Binding-site contacts:
Ligand atom C2 contacts residue ASN47 of chain 1.A at 2.4 Å.
Ligand atom O7 contacts residue ASN47 of chain 1.A at 3.1 Å (h-bond).
Ligand atom C5 contacts residue GLU71 of chain 1.A at 4.1 Å.
Ligand atom O6 contacts residue VAL70 of chain 1.A at 4.3 Å.
Ligand atom C3 contacts residue HIS24 of chain 1.A at 4.2 Å.
Ligand atom O6 contacts residue GLU71 of chain 1.A at 3.1 Å (salt-bridge).
Ligand atom C6 contacts residue SER109 of chain 1.A at 3.7 Å.
Ligand atom N2 contacts residue HIS24 of chain 1.A at 4.1 Å.
Ligand atom C8 contacts residue ILE26 of chain 1.A at 3.7 Å (hydrophobic).
Ligand atom C2 contacts residue GLU71 of chain 1.A at 4.2 Å.
Ligand atom O5 contacts residue ASN47 of chain 1.A at 2.3 Å (h-bond).
Ligand atom O6 contacts residue SER109 of chain 1.A at 2.6 Å (h-bond).
Ligand atom C6 contacts residue GLU71 of chain 1.A at 3.9 Å.
Ligand atom C8 contacts residue ASN47 of chain 1.A at 4.4 Å.
Ligand atom C5 contacts residue ASN47 of chain 1.A at 3.6 Å.
Ligand atom C6 contacts residue VAL70 of chain 1.A at 3.9 Å (hydrophobic).
Ligand atom C7 contacts residue ILE26 of chain 1.A at 4.2 Å (hydrophobic).
Ligand atom O5 contacts residue GLU71 of chain 1.A at 3.3 Å.
Ligand atom O7 contacts residue GLU71 of chain 1.A at 4.0 Å.
Ligand atom C1 contacts residue VAL70 of chain 1.A at 4.3 Å (hydrophobic).
Ligand atom C1 contacts residue HIS24 of chain 1.A at 4.2 Å.
Ligand atom C4 contacts residue ASN47 of chain 1.A at 4.2 Å.
Ligand atom C4 contacts residue GLU71 of chain 1.A at 4.1 Å.
Ligand atom O5 contacts residue VAL70 of chain 1.A at 3.8 Å.
Ligand atom C1 contacts residue ASN47 of chain 1.A at 1.4 Å.
Ligand atom C3 contacts residue ASN47 of chain 1.A at 3.8 Å.
Ligand atom C7 contacts residue ASN47 of chain 1.A at 3.2 Å.
Ligand atom C5 contacts residue VAL70 of chain 1.A at 4.0 Å (hydrophobic).
Ligand atom C2 contacts residue HIS24 of chain 1.A at 4.5 Å.
Ligand atom N2 contacts residue ASN47 of chain 1.A at 2.9 Å (h-bond).
Ligand atom C1 contacts residue GLU71 of chain 1.A at 4.2 Å.

This small molecule binds to this protein.
Small molecule (SMILES): CC(=O)N[C@@H]1[C@@H](O)[C@H](O)[C@@H](CO)O[C@H]1O

Sequence of chain 1.A:
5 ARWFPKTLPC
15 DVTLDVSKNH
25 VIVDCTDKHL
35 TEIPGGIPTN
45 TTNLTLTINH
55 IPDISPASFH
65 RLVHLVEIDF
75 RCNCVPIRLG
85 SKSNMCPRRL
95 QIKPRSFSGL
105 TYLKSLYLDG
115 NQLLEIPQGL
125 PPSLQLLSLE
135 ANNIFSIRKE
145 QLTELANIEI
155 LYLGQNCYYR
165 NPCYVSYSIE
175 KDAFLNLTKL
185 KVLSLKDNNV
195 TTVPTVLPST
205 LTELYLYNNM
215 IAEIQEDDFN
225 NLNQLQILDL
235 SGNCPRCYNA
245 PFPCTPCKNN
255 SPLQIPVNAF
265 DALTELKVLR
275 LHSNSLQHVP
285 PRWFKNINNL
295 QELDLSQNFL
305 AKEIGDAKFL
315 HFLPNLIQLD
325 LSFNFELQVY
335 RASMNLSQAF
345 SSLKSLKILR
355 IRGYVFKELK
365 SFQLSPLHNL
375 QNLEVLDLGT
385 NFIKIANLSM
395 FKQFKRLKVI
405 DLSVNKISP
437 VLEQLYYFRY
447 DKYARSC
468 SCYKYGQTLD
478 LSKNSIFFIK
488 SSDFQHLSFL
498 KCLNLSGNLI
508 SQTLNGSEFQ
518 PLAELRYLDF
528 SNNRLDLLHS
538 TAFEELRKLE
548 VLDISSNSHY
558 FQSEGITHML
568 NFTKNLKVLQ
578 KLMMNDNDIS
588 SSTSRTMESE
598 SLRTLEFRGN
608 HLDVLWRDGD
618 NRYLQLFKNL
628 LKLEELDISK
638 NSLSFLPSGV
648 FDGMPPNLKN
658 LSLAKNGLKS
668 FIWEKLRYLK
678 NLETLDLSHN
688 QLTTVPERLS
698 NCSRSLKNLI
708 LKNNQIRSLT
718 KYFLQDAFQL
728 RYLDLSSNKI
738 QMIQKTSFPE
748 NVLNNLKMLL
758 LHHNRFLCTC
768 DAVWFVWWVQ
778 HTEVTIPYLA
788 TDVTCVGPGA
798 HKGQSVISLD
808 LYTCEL